Sequence of chain 1.A:
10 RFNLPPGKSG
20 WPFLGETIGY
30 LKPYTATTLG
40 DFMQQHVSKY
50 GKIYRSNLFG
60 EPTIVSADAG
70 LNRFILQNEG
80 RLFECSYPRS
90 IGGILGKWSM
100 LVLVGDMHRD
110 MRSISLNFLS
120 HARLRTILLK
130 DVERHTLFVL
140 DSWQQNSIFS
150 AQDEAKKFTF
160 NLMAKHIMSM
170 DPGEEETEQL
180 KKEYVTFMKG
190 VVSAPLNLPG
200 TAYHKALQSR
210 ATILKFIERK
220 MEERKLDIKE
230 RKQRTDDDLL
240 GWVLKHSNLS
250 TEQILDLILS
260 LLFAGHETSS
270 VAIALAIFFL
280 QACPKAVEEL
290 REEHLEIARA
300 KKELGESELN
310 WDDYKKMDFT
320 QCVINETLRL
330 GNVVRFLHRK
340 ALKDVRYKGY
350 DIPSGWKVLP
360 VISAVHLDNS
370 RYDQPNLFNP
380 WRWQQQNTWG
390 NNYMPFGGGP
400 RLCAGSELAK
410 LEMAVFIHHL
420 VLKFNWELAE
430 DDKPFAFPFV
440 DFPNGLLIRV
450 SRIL

This protein binds this small molecule.
Small molecule (SMILES): C[C@@](O)(c1ccccc1)[C@H](Cc1ccc(Cl)cc1)n1cncn1

Binding-site contacts:
Ligand atom C04 contacts residue GOL1 of chain 1.E at 3.9 Å.
Ligand atom C05 contacts residue GOL1 of chain 1.E at 3.7 Å.
Ligand atom C07 contacts residue VAL190 of chain 1.A at 3.8 Å (hydrophobic).
Ligand atom C12 contacts residue LEU94 of chain 1.A at 3.6 Å (hydrophobic).
Ligand atom C03 contacts residue GOL1 of chain 1.E at 3.8 Å.
Ligand atom C12 contacts residue LEU100 of chain 1.A at 4.1 Å (hydrophobic).
Ligand atom C01 contacts residue THR267 of chain 1.A at 3.7 Å.
Ligand atom C15 contacts residue HEM1 of chain 1.C at 3.5 Å.
Ligand atom C14 contacts residue ALA263 of chain 1.A at 3.7 Å (hydrophobic).
Ligand atom C05 contacts residue TYR86 of chain 1.A at 3.7 Å (hydrophobic).
Ligand atom C04 contacts residue TYR86 of chain 1.A at 3.9 Å (hydrophobic).
Ligand atom C13 contacts residue ALA263 of chain 1.A at 3.9 Å (hydrophobic).
Ligand atom C07 contacts residue PHE262 of chain 1.A at 4.2 Å (hydrophobic).
Ligand atom C06 contacts residue GOL1 of chain 1.E at 3.9 Å.
Ligand atom C13 contacts residue LEU94 of chain 1.A at 3.7 Å (hydrophobic).
Ligand atom C19 contacts residue HEM1 of chain 1.C at 3.4 Å.
Ligand atom C10 contacts residue LEU100 of chain 1.A at 3.7 Å (hydrophobic).
Ligand atom CL1 contacts residue MET99 of chain 1.A at 4.0 Å.
Ligand atom C21 contacts residue THR267 of chain 1.A at 3.1 Å.
Ligand atom C21 contacts residue ALA263 of chain 1.A at 3.1 Å (hydrophobic).
Ligand atom N22 contacts residue ALA263 of chain 1.A at 3.5 Å.
Ligand atom C07 contacts residue GOL1 of chain 1.E at 3.9 Å.
Ligand atom C01 contacts residue VAL333 of chain 1.A at 3.8 Å (hydrophobic).
Ligand atom N22 contacts residue THR267 of chain 1.A at 3.4 Å.
Ligand atom C14 contacts residue SER259 of chain 1.A at 4.1 Å.
Ligand atom C13 contacts residue SER259 of chain 1.A at 3.8 Å.
Ligand atom C11 contacts residue LEU100 of chain 1.A at 3.9 Å (hydrophobic).
Ligand atom C08 contacts residue GOL1 of chain 1.E at 3.8 Å.
Ligand atom N20 contacts residue THR267 of chain 1.A at 3.8 Å.
Ligand atom C08 contacts residue PHE262 of chain 1.A at 4.0 Å (hydrophobic).
Ligand atom C16 contacts residue LEU100 of chain 1.A at 3.8 Å (hydrophobic).
Ligand atom C06 contacts residue VAL190 of chain 1.A at 3.9 Å (hydrophobic).
Ligand atom N18 contacts residue THR267 of chain 1.A at 4.1 Å.
Ligand atom CL1 contacts residue LEU260 of chain 1.A at 4.0 Å.
Ligand atom C15 contacts residue ALA263 of chain 1.A at 4.1 Å (hydrophobic).
Ligand atom C21 contacts residue HEM1 of chain 1.C at 3.4 Å.
Ligand atom CL1 contacts residue SER259 of chain 1.A at 3.2 Å.
Ligand atom C16 contacts residue HEM1 of chain 1.C at 3.6 Å.
Ligand atom O23 contacts residue VAL333 of chain 1.A at 4.1 Å.
Ligand atom N20 contacts residue HEM1 of chain 1.C at 2.5 Å.